This protein binds this small molecule.
Small molecule (SMILES): C[C@H](CCC(=O)O)[C@H]1CC[C@H]2[C@@H]3CC[C@@H]4C[C@H](O)CC[C@]4(C)[C@H]3C[C@H](O)[C@]12C

Sequence of chain 1.B:
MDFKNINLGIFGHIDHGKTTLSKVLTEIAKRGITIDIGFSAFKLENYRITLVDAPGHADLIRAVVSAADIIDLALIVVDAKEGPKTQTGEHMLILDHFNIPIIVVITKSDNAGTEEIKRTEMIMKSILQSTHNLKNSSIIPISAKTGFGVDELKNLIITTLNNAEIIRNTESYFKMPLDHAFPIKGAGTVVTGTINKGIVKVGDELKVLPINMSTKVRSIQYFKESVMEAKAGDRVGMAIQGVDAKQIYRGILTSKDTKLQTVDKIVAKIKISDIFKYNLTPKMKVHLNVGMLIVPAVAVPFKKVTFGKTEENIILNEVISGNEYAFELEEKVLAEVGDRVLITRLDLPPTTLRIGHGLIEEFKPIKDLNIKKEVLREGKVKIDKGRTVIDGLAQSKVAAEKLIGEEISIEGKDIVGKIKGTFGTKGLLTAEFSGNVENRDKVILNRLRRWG

Binding-site contacts:
Ligand atom C23 contacts residue ILE63 of chain 1.B at 3.7 Å (hydrophobic).
Ligand atom C22 contacts residue ILE63 of chain 1.B at 3.9 Å (hydrophobic).
Ligand atom C2 contacts residue GLN247 of chain 1.B at 3.2 Å.
Ligand atom C9 contacts residue GLN247 of chain 1.B at 3.7 Å.
Ligand atom C4 contacts residue GLN247 of chain 1.B at 4.0 Å.
Ligand atom C8 contacts residue VAL216 of chain 1.B at 3.9 Å (hydrophobic).
Ligand atom C13 contacts residue GLN247 of chain 1.B at 4.0 Å.
Ligand atom C8 contacts residue MET264 of chain 1.B at 4.0 Å (hydrophobic).
Ligand atom C11 contacts residue GLN247 of chain 1.B at 3.8 Å.
Ligand atom C18 contacts residue VAL216 of chain 1.B at 3.8 Å (hydrophobic).
Ligand atom O4 contacts residue PHE65 of chain 1.B at 3.7 Å.
Ligand atom C7 contacts residue VAL216 of chain 1.B at 3.6 Å (hydrophobic).
Ligand atom O3 contacts residue ILE61 of chain 1.B at 4.0 Å.
Ligand atom C21 contacts residue PHE65 of chain 1.B at 3.7 Å (hydrophobic).
Ligand atom C16 contacts residue PHE65 of chain 1.B at 3.5 Å (hydrophobic).
Ligand atom O3 contacts residue ASP62 of chain 1.B at 3.3 Å (salt-bridge).
Ligand atom C10 contacts residue GLN247 of chain 1.B at 3.2 Å.
Ligand atom C21 contacts residue ILE63 of chain 1.B at 3.7 Å (hydrophobic).
Ligand atom C23 contacts residue ASP62 of chain 1.B at 4.0 Å.
Ligand atom O4 contacts residue ILE61 of chain 1.B at 4.0 Å.
Ligand atom C23 contacts residue ILE61 of chain 1.B at 3.6 Å (hydrophobic).
Ligand atom C8 contacts residue GLY263 of chain 1.B at 3.8 Å.
Ligand atom C8 contacts residue GLN247 of chain 1.B at 3.7 Å.
Ligand atom O4 contacts residue SER66 of chain 1.B at 3.9 Å.
Ligand atom O3 contacts residue PHE65 of chain 1.B at 3.0 Å (h-bond).
Ligand atom C6 contacts residue GLN247 of chain 1.B at 3.2 Å.
Ligand atom C19 contacts residue ILE63 of chain 1.B at 3.9 Å (hydrophobic).
Ligand atom C1 contacts residue GLN247 of chain 1.B at 3.4 Å.
Ligand atom O3 contacts residue ILE63 of chain 1.B at 2.7 Å (h-bond).
Ligand atom C15 contacts residue THR218 of chain 1.B at 3.9 Å.
Ligand atom C20 contacts residue ILE63 of chain 1.B at 4.0 Å (hydrophobic).
Ligand atom O2 contacts residue GLN247 of chain 1.B at 3.3 Å (h-bond).
Ligand atom O3 contacts residue GLY64 of chain 1.B at 2.9 Å (h-bond).
Ligand atom C20 contacts residue PHE208 of chain 1.B at 3.9 Å (hydrophobic).
Ligand atom O1 contacts residue GLN247 of chain 1.B at 3.1 Å (h-bond).
Ligand atom C7 contacts residue MET264 of chain 1.B at 4.0 Å (hydrophobic).
Ligand atom C22 contacts residue ILE61 of chain 1.B at 3.5 Å (hydrophobic).
Ligand atom C16 contacts residue ILE63 of chain 1.B at 3.7 Å (hydrophobic).
Ligand atom C23 contacts residue PHE65 of chain 1.B at 3.6 Å (hydrophobic).
Ligand atom C3 contacts residue GLN247 of chain 1.B at 4.0 Å.